Binding-site contacts:
Ligand atom NAW contacts residue ALA266 of chain 1.A at 2.8 Å (h-bond).
Ligand atom CAB contacts residue TYR385 of chain 1.A at 3.5 Å (hydrophobic).
Ligand atom CAD contacts residue VAL264 of chain 1.A at 3.5 Å (hydrophobic).
Ligand atom C contacts residue TYR385 of chain 1.A at 3.4 Å (hydrophobic).
Ligand atom OAX contacts residue HIS301 of chain 1.A at 3.0 Å.
Ligand atom OAX contacts residue ZN1 of chain 1.B at 2.2 Å.
Ligand atom NAW contacts residue GLU302 of chain 1.A at 2.9 Å (salt-bridge).
Ligand atom CAI contacts residue GLU124 of chain 1.A at 3.3 Å.
Ligand atom NAW contacts residue ZN1 of chain 1.B at 3.0 Å.
Ligand atom FAO contacts residue GLN122 of chain 1.A at 3.3 Å.
Ligand atom CA contacts residue ALA266 of chain 1.A at 3.2 Å (hydrophobic).
Ligand atom O contacts residue TYR385 of chain 1.A at 2.6 Å (h-bond).
Ligand atom N contacts residue TYR385 of chain 1.A at 3.5 Å (h-bond).
Ligand atom FAN contacts residue GLU124 of chain 1.A at 3.5 Å.
Ligand atom OAU contacts residue ALA266 of chain 1.A at 3.5 Å (h-bond).
Ligand atom CAA contacts residue TYR380 of chain 1.A at 3.5 Å (hydrophobic).
Ligand atom OAX contacts residue GLU302 of chain 1.A at 2.5 Å (salt-bridge).
Ligand atom FAM contacts residue GLU377 of chain 1.A at 3.5 Å.
Ligand atom CAJ contacts residue GLU124 of chain 1.A at 3.0 Å.
Ligand atom O contacts residue ZN1 of chain 1.B at 2.0 Å.
Ligand atom OAX contacts residue HIS305 of chain 1.A at 3.0 Å (h-bond).
Ligand atom O contacts residue GLU324 of chain 1.A at 2.7 Å (salt-bridge).
Ligand atom CAK contacts residue GLU124 of chain 1.A at 3.2 Å.
Ligand atom FAN contacts residue GLU377 of chain 1.A at 3.3 Å.
Ligand atom CAL contacts residue GLU124 of chain 1.A at 3.6 Å.
Ligand atom OAX contacts residue GLU268 of chain 1.A at 3.0 Å (salt-bridge).
Ligand atom FAO contacts residue THR110 of chain 1.A at 3.5 Å.
Ligand atom CAI contacts residue MET839 of chain 1.A at 3.6 Å (hydrophobic).
Ligand atom FAO contacts residue ASN263 of chain 1.A at 3.4 Å.
Ligand atom OAU contacts residue GLY265 of chain 1.A at 2.9 Å (h-bond).
Ligand atom CAC contacts residue VAL264 of chain 1.A at 3.5 Å (hydrophobic).
Ligand atom CAJ contacts residue MET839 of chain 1.A at 3.5 Å (hydrophobic).
Ligand atom C contacts residue ZN1 of chain 1.B at 2.8 Å.
Ligand atom FAM contacts residue ALA125 of chain 1.A at 3.4 Å.
Ligand atom FAN contacts residue THR110 of chain 1.A at 3.5 Å.
Ligand atom O contacts residue HIS301 of chain 1.A at 3.3 Å (h-bond).
Ligand atom OAU contacts residue PO41 of chain 1.J at 3.4 Å (h-bond).
Ligand atom CAD contacts residue ALA266 of chain 1.A at 3.2 Å (hydrophobic).
Ligand atom CAV contacts residue TYR385 of chain 1.A at 3.5 Å (hydrophobic).
Ligand atom C contacts residue ALA266 of chain 1.A at 3.5 Å (hydrophobic).

Sequence of chain 1.A:
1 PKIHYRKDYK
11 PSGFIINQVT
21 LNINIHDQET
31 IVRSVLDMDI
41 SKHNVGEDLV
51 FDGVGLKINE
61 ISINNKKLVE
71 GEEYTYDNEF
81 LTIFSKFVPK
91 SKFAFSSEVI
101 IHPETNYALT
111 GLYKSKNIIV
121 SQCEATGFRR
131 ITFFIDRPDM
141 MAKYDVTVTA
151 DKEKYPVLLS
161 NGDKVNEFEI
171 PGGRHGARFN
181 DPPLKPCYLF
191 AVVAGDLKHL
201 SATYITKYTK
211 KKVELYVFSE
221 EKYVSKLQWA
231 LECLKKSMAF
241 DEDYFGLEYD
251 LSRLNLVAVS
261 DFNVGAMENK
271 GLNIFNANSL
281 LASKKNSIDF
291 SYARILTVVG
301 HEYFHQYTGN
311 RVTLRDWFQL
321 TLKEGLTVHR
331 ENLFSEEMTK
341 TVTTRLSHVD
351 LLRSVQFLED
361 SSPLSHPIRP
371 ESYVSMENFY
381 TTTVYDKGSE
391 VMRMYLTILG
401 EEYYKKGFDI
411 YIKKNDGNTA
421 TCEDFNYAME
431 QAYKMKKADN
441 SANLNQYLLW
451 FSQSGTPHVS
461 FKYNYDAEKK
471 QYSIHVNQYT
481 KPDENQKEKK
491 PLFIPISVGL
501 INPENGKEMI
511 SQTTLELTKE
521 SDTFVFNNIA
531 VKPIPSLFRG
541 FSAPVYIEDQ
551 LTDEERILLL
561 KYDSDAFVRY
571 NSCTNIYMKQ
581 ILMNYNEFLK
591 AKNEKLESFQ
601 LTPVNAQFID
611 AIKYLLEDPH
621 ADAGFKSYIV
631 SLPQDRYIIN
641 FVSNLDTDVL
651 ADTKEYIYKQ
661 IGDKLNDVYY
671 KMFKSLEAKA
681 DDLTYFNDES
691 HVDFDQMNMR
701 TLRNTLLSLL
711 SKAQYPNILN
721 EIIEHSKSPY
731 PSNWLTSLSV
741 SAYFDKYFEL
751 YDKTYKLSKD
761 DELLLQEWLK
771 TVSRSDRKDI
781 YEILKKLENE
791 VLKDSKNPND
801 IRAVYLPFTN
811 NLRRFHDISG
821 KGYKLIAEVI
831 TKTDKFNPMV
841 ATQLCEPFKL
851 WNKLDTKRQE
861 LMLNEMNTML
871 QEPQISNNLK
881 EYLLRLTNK

This small molecule binds to this protein.
Small molecule (SMILES): O=C(CC1CC1)N[C@@H](C(=O)NO)c1ccc(-c2cc(F)c(F)c(F)c2)cc1